Binding-site contacts:
Ligand atom O13 contacts residue GLN53 of chain 1.A at 2.6 Å (h-bond).
Ligand atom O4 contacts residue ASP37 of chain 1.A at 3.3 Å (salt-bridge).
Ligand atom O3 contacts residue PHE99 of chain 1.A at 3.6 Å.
Ligand atom C4 contacts residue PHE46 of chain 1.A at 3.6 Å (hydrophobic).
Ligand atom O4 contacts residue PHE99 of chain 1.A at 3.7 Å.
Ligand atom O2 contacts residue VAL55 of chain 1.A at 3.0 Å.
Ligand atom C40 contacts residue GLN53 of chain 1.A at 3.6 Å.
Ligand atom O4 contacts residue TYR26 of chain 1.A at 3.4 Å.
Ligand atom C12 contacts residue HIS87 of chain 1.A at 3.7 Å.
Ligand atom C39 contacts residue GLN53 of chain 1.A at 3.6 Å.
Ligand atom C1 contacts residue TYR82 of chain 1.A at 3.3 Å (hydrophobic).
Ligand atom O5 contacts residue ASP37 of chain 1.A at 3.3 Å (salt-bridge).
Ligand atom C5 contacts residue TYR26 of chain 1.A at 3.6 Å (hydrophobic).
Ligand atom O1 contacts residue TYR82 of chain 1.A at 3.4 Å (h-bond).
Ligand atom C28 contacts residue GLU54 of chain 1.A at 3.7 Å.
Ligand atom O3 contacts residue TYR82 of chain 1.A at 2.7 Å (h-bond).
Ligand atom C4 contacts residue PHE59 of chain 1.A at 3.8 Å (hydrophobic).
Ligand atom C2 contacts residue TYR82 of chain 1.A at 3.5 Å (hydrophobic).
Ligand atom O4 contacts residue PHE36 of chain 1.A at 3.2 Å.
Ligand atom C5 contacts residue PHE46 of chain 1.A at 3.8 Å (hydrophobic).
Ligand atom C49 contacts residue TYR82 of chain 1.A at 3.2 Å (hydrophobic).
Ligand atom C41 contacts residue VAL55 of chain 1.A at 3.5 Å (hydrophobic).
Ligand atom O2 contacts residue ILE56 of chain 1.A at 2.8 Å (h-bond).
Ligand atom C10 contacts residue ASP37 of chain 1.A at 3.4 Å.
Ligand atom O11 contacts residue PHE46 of chain 1.A at 3.2 Å.
Ligand atom C9 contacts residue PHE36 of chain 1.A at 3.8 Å (hydrophobic).
Ligand atom C37 contacts residue GLU54 of chain 1.A at 3.5 Å.
Ligand atom O11 contacts residue VAL55 of chain 1.A at 3.8 Å.
Ligand atom C8 contacts residue TYR82 of chain 1.A at 3.5 Å (hydrophobic).
Ligand atom C9 contacts residue ASP37 of chain 1.A at 3.7 Å.
Ligand atom C41 contacts residue ILE56 of chain 1.A at 3.6 Å (hydrophobic).
Ligand atom C30 contacts residue GLU54 of chain 1.A at 3.4 Å.
Ligand atom C14 contacts residue ASP37 of chain 1.A at 3.8 Å.
Ligand atom O10 contacts residue GLU54 of chain 1.A at 2.8 Å (salt-bridge).
Ligand atom C6 contacts residue TYR26 of chain 1.A at 3.7 Å (hydrophobic).
Ligand atom C4 contacts residue VAL55 of chain 1.A at 3.8 Å (hydrophobic).
Ligand atom C49 contacts residue HIS87 of chain 1.A at 3.8 Å.
Ligand atom C35 contacts residue TYR82 of chain 1.A at 3.4 Å (hydrophobic).
Ligand atom O6 contacts residue ASP37 of chain 1.A at 2.7 Å (salt-bridge).
Ligand atom C3 contacts residue PHE59 of chain 1.A at 3.5 Å (hydrophobic).

Sequence of chain 1.A:
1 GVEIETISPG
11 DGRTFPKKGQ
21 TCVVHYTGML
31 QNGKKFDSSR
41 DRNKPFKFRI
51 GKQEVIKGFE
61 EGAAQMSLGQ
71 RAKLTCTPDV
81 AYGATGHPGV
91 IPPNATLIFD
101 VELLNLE

A protein and the small-molecule ligand that binds it are described below.
Small molecule (SMILES): CO[C@H]1C[C@@H]2CC[C@@H](C)[C@@](O)(O2)C(=O)C(=O)N2CCCC[C@H]2C(=O)O[C@H]([C@H](C)C[C@@H]2CC[C@@H](O)[C@H](OC)C2)CC(=O)[C@H](C)/C=C(\C)[C@@H](O)[C@@H](OC)C(=O)[C@H](C)C[C@H](C)/C=C/C=CC=C1C